Sequence of chain 2.A:
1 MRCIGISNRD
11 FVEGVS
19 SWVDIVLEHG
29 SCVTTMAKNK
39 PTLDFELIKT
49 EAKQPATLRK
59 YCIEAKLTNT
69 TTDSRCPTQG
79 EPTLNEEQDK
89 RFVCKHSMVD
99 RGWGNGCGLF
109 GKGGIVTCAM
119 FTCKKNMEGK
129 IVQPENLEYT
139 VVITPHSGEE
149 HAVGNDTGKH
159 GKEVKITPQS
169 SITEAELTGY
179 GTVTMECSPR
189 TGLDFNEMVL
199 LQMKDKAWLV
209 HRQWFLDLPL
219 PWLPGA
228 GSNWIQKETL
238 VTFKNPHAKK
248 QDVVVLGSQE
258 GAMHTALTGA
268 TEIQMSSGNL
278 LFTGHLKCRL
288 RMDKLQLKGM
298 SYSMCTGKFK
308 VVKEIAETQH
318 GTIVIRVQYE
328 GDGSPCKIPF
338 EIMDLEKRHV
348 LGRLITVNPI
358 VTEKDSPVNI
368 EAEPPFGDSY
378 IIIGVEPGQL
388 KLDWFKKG

Binding-site contacts:
Ligand atom C2 contacts residue ASN67 of chain 2.A at 3.6 Å.
Ligand atom C5 contacts residue ASN67 of chain 2.A at 4.0 Å.
Ligand atom C1 contacts residue ASN67 of chain 2.A at 2.3 Å.
Ligand atom O5 contacts residue ASN67 of chain 2.A at 2.7 Å (h-bond).
Ligand atom O1 contacts residue ASN67 of chain 2.A at 2.6 Å (h-bond).
Ligand atom O7 contacts residue ASN67 of chain 2.A at 3.4 Å (h-bond).
Ligand atom N2 contacts residue ASN67 of chain 2.A at 4.0 Å.
Ligand atom C7 contacts residue ASN67 of chain 2.A at 3.7 Å.

This small molecule binds to this protein.
Small molecule (SMILES): CC(=O)N[C@@H]1[C@@H](O)[C@H](O)[C@@H](CO)O[C@@H]1O